Binding-site contacts:
Ligand atom N2 contacts residue ARG148 of chain 1.B at 4.1 Å.
Ligand atom C9 contacts residue PHE106 of chain 1.B at 3.5 Å (hydrophobic).
Ligand atom F1 contacts residue SER117 of chain 1.B at 3.5 Å.
Ligand atom F1 contacts residue LEU114 of chain 1.B at 4.0 Å.
Ligand atom C11 contacts residue ILE109 of chain 1.B at 3.8 Å (hydrophobic).
Ligand atom C3 contacts residue ASP110 of chain 1.B at 3.1 Å.
Ligand atom C8 contacts residue PHE75 of chain 1.B at 4.3 Å (hydrophobic).
Ligand atom C9 contacts residue ILE109 of chain 1.B at 4.3 Å (hydrophobic).
Ligand atom C4 contacts residue ASP110 of chain 1.B at 2.9 Å.
Ligand atom C3 contacts residue ARG148 of chain 1.B at 3.8 Å.
Ligand atom F1 contacts residue ILE72 of chain 1.B at 3.1 Å.
Ligand atom C9 contacts residue ARG148 of chain 1.B at 3.7 Å.
Ligand atom C4 contacts residue PHE75 of chain 1.B at 3.8 Å (hydrophobic).
Ligand atom N2 contacts residue PHE106 of chain 1.B at 3.1 Å.
Ligand atom C5 contacts residue VAL113 of chain 1.B at 3.2 Å (hydrophobic).
Ligand atom N1 contacts residue VAL113 of chain 1.B at 4.1 Å.
Ligand atom CL1 contacts residue PHE106 of chain 1.B at 4.3 Å.
Ligand atom C7 contacts residue PHE75 of chain 1.B at 3.2 Å (hydrophobic).
Ligand atom C1 contacts residue ASP110 of chain 1.B at 3.3 Å.
Ligand atom C12 contacts residue ILE109 of chain 1.B at 3.6 Å (hydrophobic).
Ligand atom C12 contacts residue PHE106 of chain 1.B at 4.2 Å (hydrophobic).
Ligand atom C4 contacts residue ARG148 of chain 1.B at 4.0 Å.
Ligand atom C5 contacts residue ARG145 of chain 1.B at 4.1 Å.
Ligand atom CL1 contacts residue ILE147 of chain 1.B at 4.3 Å.
Ligand atom C6 contacts residue ILE109 of chain 1.B at 4.2 Å (hydrophobic).
Ligand atom C1 contacts residue VAL113 of chain 1.B at 4.2 Å (hydrophobic).
Ligand atom C8 contacts residue ARG145 of chain 1.B at 4.0 Å.
Ligand atom C10 contacts residue LEU114 of chain 1.B at 4.2 Å (hydrophobic).
Ligand atom C6 contacts residue LEU144 of chain 1.B at 4.3 Å (hydrophobic).
Ligand atom C2 contacts residue ARG148 of chain 1.B at 4.0 Å.
Ligand atom C7 contacts residue ASP110 of chain 1.B at 3.9 Å.
Ligand atom N2 contacts residue ILE109 of chain 1.B at 3.9 Å.
Ligand atom C1 contacts residue ARG148 of chain 1.B at 4.0 Å.
Ligand atom CL1 contacts residue ILE109 of chain 1.B at 4.1 Å.
Ligand atom C10 contacts residue PHE75 of chain 1.B at 3.6 Å (hydrophobic).
Ligand atom O1 contacts residue ARG148 of chain 1.B at 2.9 Å (salt-bridge).
Ligand atom O1 contacts residue ASP110 of chain 1.B at 2.6 Å (salt-bridge).
Ligand atom F1 contacts residue PHE75 of chain 1.B at 3.8 Å.
Ligand atom N1 contacts residue ARG148 of chain 1.B at 4.0 Å.
Ligand atom C8 contacts residue VAL113 of chain 1.B at 3.5 Å (hydrophobic).

Sequence of chain 1.B:
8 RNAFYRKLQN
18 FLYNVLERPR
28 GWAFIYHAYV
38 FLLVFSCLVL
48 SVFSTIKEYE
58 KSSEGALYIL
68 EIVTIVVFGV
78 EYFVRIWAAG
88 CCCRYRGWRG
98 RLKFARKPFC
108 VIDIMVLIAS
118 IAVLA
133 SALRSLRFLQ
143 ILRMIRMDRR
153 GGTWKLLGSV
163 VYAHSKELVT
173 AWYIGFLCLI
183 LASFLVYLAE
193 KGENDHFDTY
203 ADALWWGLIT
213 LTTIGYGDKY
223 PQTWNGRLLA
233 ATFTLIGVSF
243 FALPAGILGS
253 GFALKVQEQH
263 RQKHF

The protein below binds the small molecule below.
Small molecule (SMILES): O=C(Nc1ccc(Cl)nc1)c1ccc(F)cc1